Sequence of chain 9.A:
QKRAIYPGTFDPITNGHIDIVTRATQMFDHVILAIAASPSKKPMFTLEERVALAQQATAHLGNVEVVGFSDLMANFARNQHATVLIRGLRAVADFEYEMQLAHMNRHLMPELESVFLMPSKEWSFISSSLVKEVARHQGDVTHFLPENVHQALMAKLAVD

Binding-site contacts:
Ligand atom C15 contacts residue PHE70 of chain 4.A at 3.5 Å (hydrophobic).
Ligand atom C20 contacts residue SO41 of chain 4.F at 3.6 Å.
Ligand atom N23 contacts residue ALA37 of chain 4.A at 3.8 Å.
Ligand atom N23 contacts residue ALA38 of chain 4.A at 3.3 Å (h-bond).
Ligand atom C2 contacts residue LEU102 of chain 4.A at 3.7 Å (hydrophobic).
Ligand atom C10 contacts residue ASN106 of chain 4.A at 3.6 Å.
Ligand atom C19 contacts residue ALA37 of chain 4.A at 3.6 Å (hydrophobic).
Ligand atom C19 contacts residue SO41 of chain 4.F at 3.2 Å.
Ligand atom N9 contacts residue LEU73 of chain 4.A at 3.4 Å.
Ligand atom CL contacts residue GLY9 of chain 4.A at 3.4 Å.
Ligand atom C10 contacts residue LEU102 of chain 4.A at 3.7 Å (hydrophobic).
Ligand atom N23 contacts residue PHE70 of chain 4.A at 3.6 Å (h-bond).
Ligand atom C17 contacts residue PHE70 of chain 4.A at 3.8 Å (hydrophobic).
Ligand atom C10 contacts residue VAL135 of chain 9.A at 3.8 Å (hydrophobic).
Ligand atom C10 contacts residue MET105 of chain 4.A at 3.5 Å (hydrophobic).
Ligand atom C5 contacts residue LEU73 of chain 4.A at 3.5 Å (hydrophobic).
Ligand atom C18 contacts residue SO41 of chain 4.F at 3.2 Å.
Ligand atom C1 contacts residue LEU102 of chain 4.A at 3.7 Å (hydrophobic).
Ligand atom C5 contacts residue MET74 of chain 4.A at 3.5 Å (hydrophobic).
Ligand atom N9 contacts residue MET74 of chain 4.A at 2.9 Å (h-bond).
Ligand atom C15 contacts residue SER71 of chain 4.A at 3.6 Å.
Ligand atom C17 contacts residue SO41 of chain 4.F at 3.5 Å.
Ligand atom C14 contacts residue SER71 of chain 4.A at 3.7 Å.
Ligand atom C20 contacts residue ALA37 of chain 4.A at 3.7 Å (hydrophobic).
Ligand atom C14 contacts residue PHE70 of chain 4.A at 3.7 Å (hydrophobic).
Ligand atom N23 contacts residue SER71 of chain 4.A at 3.8 Å.
Ligand atom N6 contacts residue MET74 of chain 4.A at 3.7 Å.
Ligand atom N6 contacts residue LEU73 of chain 4.A at 3.4 Å.
Ligand atom N7 contacts residue SO41 of chain 4.F at 3.2 Å (h-bond).
Ligand atom N23 contacts residue SER39 of chain 4.A at 2.8 Å (h-bond).
Ligand atom C19 contacts residue THR10 of chain 4.A at 3.7 Å.
Ligand atom N12 contacts residue ASP72 of chain 4.A at 2.9 Å (salt-bridge).
Ligand atom O11 contacts residue GLU134 of chain 9.A at 3.4 Å.
Ligand atom C13 contacts residue ASP72 of chain 4.A at 3.6 Å.
Ligand atom C18 contacts residue ALA37 of chain 4.A at 3.6 Å (hydrophobic).
Ligand atom C3 contacts residue SO41 of chain 4.F at 3.6 Å.
Ligand atom C17 contacts residue ALA37 of chain 4.A at 3.7 Å (hydrophobic).
Ligand atom C14 contacts residue ASP72 of chain 4.A at 3.2 Å.
Ligand atom N4 contacts residue SO41 of chain 4.F at 3.4 Å (h-bond).
Ligand atom O11 contacts residue SO41 of chain 4.F at 3.2 Å (h-bond).

A protein and the small-molecule ligand that binds it are described below.
Small molecule (SMILES): CC1=Nc2nc(N[C@H](CC#N)c3cccc(Cl)c3)nn2C(=O)C1

Sequence of chain 4.A:
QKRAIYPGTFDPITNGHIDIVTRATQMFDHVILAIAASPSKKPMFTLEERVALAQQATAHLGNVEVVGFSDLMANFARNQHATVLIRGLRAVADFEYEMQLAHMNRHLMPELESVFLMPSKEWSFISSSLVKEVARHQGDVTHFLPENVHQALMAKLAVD